Binding-site contacts:
Ligand atom C2 contacts residue U3 of chain 58.C at 3.0 Å.
Ligand atom N3 contacts residue U3 of chain 58.C at 4.2 Å.
Ligand atom N1 contacts residue U3 of chain 58.C at 2.7 Å (h-bond).
Ligand atom C4 contacts residue U2 of chain 58.C at 4.3 Å.
Ligand atom C6 contacts residue U3 of chain 58.C at 3.3 Å.
Ligand atom N6 contacts residue U1 of chain 58.C at 2.8 Å (h-bond).
Ligand atom C6 contacts residue U1 of chain 58.C at 3.6 Å.
Ligand atom C2 contacts residue U1 of chain 58.C at 3.5 Å.
Ligand atom N6 contacts residue U3 of chain 58.C at 3.0 Å (h-bond).
Ligand atom C2 contacts residue U2 of chain 58.C at 3.2 Å.
Ligand atom N1 contacts residue U1 of chain 58.C at 2.8 Å (h-bond).
Ligand atom N3 contacts residue U2 of chain 58.C at 3.7 Å.
Ligand atom N1 contacts residue U2 of chain 58.C at 3.5 Å (h-bond).
Ligand atom N6 contacts residue U2 of chain 58.C at 4.2 Å.
Ligand atom C6 contacts residue U2 of chain 58.C at 4.1 Å.

A small-molecule ligand and the protein it binds are described below.
Small molecule (SMILES): Nc1ncnc2c1ncn2[C@@H]1O[C@H](CO[P](=O)(O)O[C@H]2[C@@H](O)[C@H](n3cnc4c(N)ncnc43)O[C@@H]2CO[P](=O)(O)O[C@H]2[C@@H](O)[C@H](n3cnc4c(N)ncnc43)O[C@@H]2COP(=O)(O)O)[C@@H](O)[C@H]1O